Binding-site contacts:
Ligand atom C7 contacts residue ASN28 of chain 3.A at 3.2 Å.
Ligand atom C6 contacts residue THR30 of chain 3.A at 3.5 Å.
Ligand atom C1 contacts residue THR309 of chain 3.A at 4.3 Å.
Ligand atom C1 contacts residue ASN28 of chain 3.A at 1.4 Å.
Ligand atom O5 contacts residue ALA29 of chain 3.A at 4.5 Å.
Ligand atom C4 contacts residue ASN28 of chain 3.A at 4.2 Å.
Ligand atom O5 contacts residue ASN28 of chain 3.A at 2.4 Å (h-bond).
Ligand atom C8 contacts residue ASN28 of chain 3.A at 4.3 Å.
Ligand atom C3 contacts residue ASN28 of chain 3.A at 3.8 Å.
Ligand atom O7 contacts residue ASN28 of chain 3.A at 3.1 Å (h-bond).
Ligand atom C2 contacts residue ASN28 of chain 3.A at 2.5 Å.
Ligand atom C5 contacts residue ASN28 of chain 3.A at 3.7 Å.
Ligand atom O5 contacts residue THR309 of chain 3.A at 4.0 Å.
Ligand atom O6 contacts residue THR30 of chain 3.A at 3.8 Å.
Ligand atom N2 contacts residue ASN28 of chain 3.A at 2.9 Å (h-bond).

This small molecule binds to this protein.
Small molecule (SMILES): CC(=O)N[C@@H]1[C@@H](O)[C@H](O)[C@@H](CO)O[C@H]1O

Sequence of chain 3.A:
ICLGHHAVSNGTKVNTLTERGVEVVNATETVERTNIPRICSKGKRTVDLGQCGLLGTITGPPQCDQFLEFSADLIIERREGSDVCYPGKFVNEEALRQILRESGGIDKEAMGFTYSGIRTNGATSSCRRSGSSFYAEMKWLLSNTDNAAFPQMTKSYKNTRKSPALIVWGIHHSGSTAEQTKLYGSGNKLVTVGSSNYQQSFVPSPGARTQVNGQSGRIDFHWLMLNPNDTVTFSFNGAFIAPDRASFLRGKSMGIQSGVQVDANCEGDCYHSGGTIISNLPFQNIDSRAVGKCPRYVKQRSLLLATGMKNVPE